Sequence of chain 1.B:
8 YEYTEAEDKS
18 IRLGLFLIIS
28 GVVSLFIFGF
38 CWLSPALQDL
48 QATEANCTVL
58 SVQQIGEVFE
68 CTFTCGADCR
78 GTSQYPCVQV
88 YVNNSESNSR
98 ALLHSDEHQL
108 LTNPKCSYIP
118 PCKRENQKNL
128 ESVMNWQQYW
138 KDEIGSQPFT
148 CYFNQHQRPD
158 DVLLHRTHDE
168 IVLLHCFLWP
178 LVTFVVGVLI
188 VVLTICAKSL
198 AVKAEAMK

Binding-site contacts:
Ligand atom C3 contacts residue ASN53 of chain 1.B at 3.6 Å.
Ligand atom O6 contacts residue ASN53 of chain 1.B at 3.5 Å.
Ligand atom C6 contacts residue ASN53 of chain 1.B at 4.3 Å.
Ligand atom O6 contacts residue SER92 of chain 1.B at 3.3 Å (h-bond).
Ligand atom N2 contacts residue ASN53 of chain 1.B at 3.5 Å (h-bond).
Ligand atom O5 contacts residue ASN53 of chain 1.B at 2.5 Å (h-bond).
Ligand atom C7 contacts residue ASN53 of chain 1.B at 4.5 Å.
Ligand atom C2 contacts residue ASN53 of chain 1.B at 2.5 Å.
Ligand atom C5 contacts residue ASN53 of chain 1.B at 3.7 Å.
Ligand atom C4 contacts residue ASN53 of chain 1.B at 3.7 Å.
Ligand atom C1 contacts residue ASN53 of chain 1.B at 1.5 Å.
Ligand atom O3 contacts residue ASN53 of chain 1.B at 3.7 Å.

A small-molecule ligand and the protein it binds are described below.
Small molecule (SMILES): CC(=O)N[C@@H]1[C@@H](O)[C@H](O)[C@@H](CO)O[C@H]1O